The protein below binds the small molecule below.
Small molecule (SMILES): CNc1ccccc1S(C)(=O)=O

Binding-site contacts:
Ligand atom C7 contacts residue ALA62 of chain 1.B at 3.7 Å (hydrophobic).
Ligand atom N contacts residue ARG64 of chain 1.B at 2.9 Å (salt-bridge).
Ligand atom C6 contacts residue LEU63 of chain 1.B at 4.0 Å (hydrophobic).
Ligand atom C1 contacts residue ARG64 of chain 1.B at 4.1 Å.
Ligand atom C3 contacts residue ILE75 of chain 1.B at 4.3 Å (hydrophobic).
Ligand atom O1 contacts residue ARG64 of chain 1.B at 3.0 Å (salt-bridge).
Ligand atom C3 contacts residue LEU63 of chain 1.B at 4.2 Å (hydrophobic).
Ligand atom S contacts residue CYS61 of chain 1.B at 4.2 Å.
Ligand atom C4 contacts residue LEU63 of chain 1.B at 4.1 Å (hydrophobic).
Ligand atom C4 contacts residue TYR179 of chain 1.B at 4.1 Å (hydrophobic).
Ligand atom C contacts residue LEU71 of chain 1.B at 4.2 Å (hydrophobic).
Ligand atom C1 contacts residue LEU63 of chain 1.B at 4.2 Å (hydrophobic).
Ligand atom C6 contacts residue CYS61 of chain 1.B at 4.5 Å (hydrophobic).
Ligand atom C7 contacts residue ARG64 of chain 1.B at 3.0 Å.
Ligand atom C contacts residue ARG64 of chain 1.B at 3.2 Å.
Ligand atom C7 contacts residue LEU63 of chain 1.B at 3.2 Å (hydrophobic).
Ligand atom C5 contacts residue CYS61 of chain 1.B at 4.0 Å (hydrophobic).
Ligand atom C2 contacts residue LEU63 of chain 1.B at 4.3 Å (hydrophobic).
Ligand atom C4 contacts residue ILE75 of chain 1.B at 4.5 Å (hydrophobic).
Ligand atom C7 contacts residue CYS61 of chain 1.B at 3.6 Å (hydrophobic).
Ligand atom O contacts residue CYS61 of chain 1.B at 3.8 Å.
Ligand atom C5 contacts residue LEU63 of chain 1.B at 4.0 Å (hydrophobic).
Ligand atom C3 contacts residue TYR179 of chain 1.B at 3.2 Å (hydrophobic).
Ligand atom C contacts residue TYR179 of chain 1.B at 3.8 Å (hydrophobic).
Ligand atom C2 contacts residue TYR179 of chain 1.B at 4.0 Å (hydrophobic).
Ligand atom S contacts residue ARG64 of chain 1.B at 3.9 Å.

Sequence of chain 1.B:
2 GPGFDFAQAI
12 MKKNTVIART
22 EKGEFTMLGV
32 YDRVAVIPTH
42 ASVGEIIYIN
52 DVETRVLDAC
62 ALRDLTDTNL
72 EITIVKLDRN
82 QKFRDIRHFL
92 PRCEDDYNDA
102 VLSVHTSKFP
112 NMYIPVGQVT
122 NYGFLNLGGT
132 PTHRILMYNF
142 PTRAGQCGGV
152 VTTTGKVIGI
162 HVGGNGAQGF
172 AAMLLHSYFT